Binding-site contacts:
Ligand atom N2 contacts residue LEU368 of chain 1.C at 4.3 Å.
Ligand atom N2 contacts residue VAL367 of chain 1.C at 3.6 Å.
Ligand atom C3 contacts residue SER371 of chain 1.C at 3.8 Å.
Ligand atom O5 contacts residue SER373 of chain 1.C at 3.9 Å.
Ligand atom O7 contacts residue SER371 of chain 1.C at 3.6 Å.
Ligand atom C3 contacts residue ASN343 of chain 1.C at 3.8 Å.
Ligand atom N2 contacts residue ASN343 of chain 1.C at 2.8 Å (h-bond).
Ligand atom O6 contacts residue SER371 of chain 1.C at 3.2 Å (h-bond).
Ligand atom C6 contacts residue SER373 of chain 1.C at 4.0 Å.
Ligand atom C6 contacts residue SER371 of chain 1.C at 4.4 Å.
Ligand atom C4 contacts residue SER371 of chain 1.C at 3.9 Å.
Ligand atom O6 contacts residue SER373 of chain 1.C at 4.0 Å.
Ligand atom C7 contacts residue PHE342 of chain 1.C at 4.3 Å (hydrophobic).
Ligand atom C8 contacts residue ASN343 of chain 1.C at 4.3 Å.
Ligand atom O7 contacts residue ASN370 of chain 1.C at 4.0 Å.
Ligand atom C5 contacts residue ASN343 of chain 1.C at 3.6 Å.
Ligand atom C2 contacts residue VAL367 of chain 1.C at 4.5 Å (hydrophobic).
Ligand atom C7 contacts residue VAL367 of chain 1.C at 4.1 Å (hydrophobic).
Ligand atom C8 contacts residue ASN370 of chain 1.C at 4.4 Å.
Ligand atom O7 contacts residue ASN343 of chain 1.C at 3.1 Å (h-bond).
Ligand atom C4 contacts residue ASN343 of chain 1.C at 4.2 Å.
Ligand atom C1 contacts residue ASN343 of chain 1.C at 1.4 Å.
Ligand atom O5 contacts residue ASN343 of chain 1.C at 2.4 Å (h-bond).
Ligand atom O4 contacts residue SER371 of chain 1.C at 3.5 Å.
Ligand atom C7 contacts residue ASN343 of chain 1.C at 3.1 Å.
Ligand atom C8 contacts residue PHE342 of chain 1.C at 3.9 Å (hydrophobic).
Ligand atom C5 contacts residue SER373 of chain 1.C at 3.9 Å.
Ligand atom C1 contacts residue LEU368 of chain 1.C at 4.4 Å (hydrophobic).
Ligand atom C2 contacts residue ASN343 of chain 1.C at 2.4 Å.
Ligand atom C5 contacts residue SER371 of chain 1.C at 3.7 Å.
Ligand atom C8 contacts residue GLY339 of chain 1.C at 4.2 Å.
Ligand atom C8 contacts residue VAL367 of chain 1.C at 3.8 Å (hydrophobic).
Ligand atom O3 contacts residue VAL367 of chain 1.C at 3.8 Å.
Ligand atom C7 contacts residue SER371 of chain 1.C at 3.9 Å.
Ligand atom C3 contacts residue VAL367 of chain 1.C at 4.1 Å (hydrophobic).
Ligand atom C1 contacts residue SER373 of chain 1.C at 3.8 Å.
Ligand atom C8 contacts residue SER371 of chain 1.C at 3.4 Å.
Ligand atom O7 contacts residue PHE342 of chain 1.C at 4.4 Å.

The protein below binds the small molecule below.
Small molecule (SMILES): CC(=O)N[C@H]1[C@H](O[C@H]2[C@H](O)[C@@H](NC(C)=O)CO[C@@H]2CO)O[C@H](CO)[C@@H](O[C@@H]2O[C@H](CO)[C@@H](O)[C@H](O)[C@@H]2O)[C@@H]1O

Sequence of chain 1.C:
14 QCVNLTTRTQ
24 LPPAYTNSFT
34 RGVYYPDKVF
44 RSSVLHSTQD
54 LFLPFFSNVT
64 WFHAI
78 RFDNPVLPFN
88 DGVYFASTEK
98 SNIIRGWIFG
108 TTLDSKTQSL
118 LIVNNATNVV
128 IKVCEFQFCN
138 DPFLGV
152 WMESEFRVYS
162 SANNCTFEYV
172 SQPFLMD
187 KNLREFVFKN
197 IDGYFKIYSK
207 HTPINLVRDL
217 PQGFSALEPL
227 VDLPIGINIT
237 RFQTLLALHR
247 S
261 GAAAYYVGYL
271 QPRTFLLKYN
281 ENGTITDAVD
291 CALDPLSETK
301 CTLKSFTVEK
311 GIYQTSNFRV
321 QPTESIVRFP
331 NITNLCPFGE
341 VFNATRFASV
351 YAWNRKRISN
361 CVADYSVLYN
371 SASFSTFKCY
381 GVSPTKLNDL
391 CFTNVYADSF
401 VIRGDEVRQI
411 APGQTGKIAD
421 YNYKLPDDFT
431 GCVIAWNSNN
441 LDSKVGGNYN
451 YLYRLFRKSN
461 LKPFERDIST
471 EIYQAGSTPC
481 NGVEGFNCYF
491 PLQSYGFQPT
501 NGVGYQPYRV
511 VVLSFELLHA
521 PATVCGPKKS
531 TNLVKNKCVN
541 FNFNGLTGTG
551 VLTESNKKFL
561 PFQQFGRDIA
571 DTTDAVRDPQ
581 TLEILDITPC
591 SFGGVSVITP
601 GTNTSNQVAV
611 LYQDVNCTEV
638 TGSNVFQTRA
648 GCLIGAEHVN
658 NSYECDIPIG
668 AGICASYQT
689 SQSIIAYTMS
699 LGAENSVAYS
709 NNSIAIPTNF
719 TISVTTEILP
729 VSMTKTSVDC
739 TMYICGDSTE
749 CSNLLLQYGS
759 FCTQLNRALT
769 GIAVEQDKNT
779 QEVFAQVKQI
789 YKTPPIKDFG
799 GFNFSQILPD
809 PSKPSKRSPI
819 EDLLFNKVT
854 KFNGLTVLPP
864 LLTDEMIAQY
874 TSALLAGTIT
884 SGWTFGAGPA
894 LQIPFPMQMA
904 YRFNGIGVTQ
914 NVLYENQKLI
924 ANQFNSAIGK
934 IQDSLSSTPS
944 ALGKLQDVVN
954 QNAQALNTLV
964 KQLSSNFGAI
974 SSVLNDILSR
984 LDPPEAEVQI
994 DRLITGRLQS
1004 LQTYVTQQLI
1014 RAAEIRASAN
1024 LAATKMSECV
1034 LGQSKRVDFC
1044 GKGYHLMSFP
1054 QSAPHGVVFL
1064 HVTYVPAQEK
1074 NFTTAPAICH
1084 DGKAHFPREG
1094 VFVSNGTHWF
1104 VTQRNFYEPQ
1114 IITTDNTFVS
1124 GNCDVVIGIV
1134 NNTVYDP